Binding-site contacts:
Ligand atom C3 contacts residue ALA17 of chain 1.A at 3.7 Å (hydrophobic).
Ligand atom O3 contacts residue ALA17 of chain 1.A at 3.4 Å.
Ligand atom O6 contacts residue LYS13 of chain 1.A at 4.1 Å.
Ligand atom C2 contacts residue ALA17 of chain 1.A at 4.3 Å (hydrophobic).
Ligand atom O5 contacts residue HIS20 of chain 1.A at 3.6 Å.
Ligand atom C5 contacts residue HIS20 of chain 1.A at 3.7 Å.
Ligand atom C4 contacts residue LYS13 of chain 1.A at 3.9 Å.
Ligand atom O1 contacts residue GLN18 of chain 1.A at 4.5 Å.
Ligand atom O1 contacts residue HIS20 of chain 1.A at 3.2 Å.
Ligand atom O4 contacts residue LYS13 of chain 1.A at 3.2 Å (salt-bridge).
Ligand atom O6 contacts residue HEM1 of chain 1.E at 3.6 Å.
Ligand atom C6 contacts residue HEM1 of chain 1.E at 3.5 Å.
Ligand atom O1 contacts residue GLU21 of chain 1.A at 3.4 Å (salt-bridge).
Ligand atom C1 contacts residue ALA17 of chain 1.A at 3.1 Å (hydrophobic).
Ligand atom C1 contacts residue HIS20 of chain 1.A at 4.4 Å.
Ligand atom C6 contacts residue HIS20 of chain 1.A at 4.0 Å.
Ligand atom O6 contacts residue HEM1 of chain 1.E at 4.1 Å.
Ligand atom O4 contacts residue HEM1 of chain 1.E at 4.3 Å.
Ligand atom O1 contacts residue ALA17 of chain 1.A at 2.4 Å (h-bond).
Ligand atom C1 contacts residue GLU21 of chain 1.A at 4.2 Å.

This small molecule binds to this protein.
Small molecule (SMILES): OC[C@H]1O[C@@](CO)(O[C@H]2O[C@H](CO)[C@@H](O)[C@H](O)[C@H]2O)[C@@H](O)[C@@H]1O

Sequence of chain 1.A:
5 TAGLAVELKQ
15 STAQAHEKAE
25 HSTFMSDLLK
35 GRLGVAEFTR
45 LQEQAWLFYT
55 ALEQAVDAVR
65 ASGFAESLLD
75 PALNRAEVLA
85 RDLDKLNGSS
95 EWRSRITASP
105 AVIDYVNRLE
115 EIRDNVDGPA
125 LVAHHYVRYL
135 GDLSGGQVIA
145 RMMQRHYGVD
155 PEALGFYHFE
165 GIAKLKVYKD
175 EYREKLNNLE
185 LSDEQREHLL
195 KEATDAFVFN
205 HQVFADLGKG